The protein below binds the small molecule below.
Small molecule (SMILES): CC[C@H](C)[C@H](NC(=O)[C@H](CC(N)=O)NC(=O)[C@H](CC(=O)O)NC(=O)[C@H](CO)NC(=O)[C@@H](N)CC(N)=O)C(=O)N[C@@H](Cc1ccccc1)C(=O)N[C@H](C(=O)N[C@@H](C)C(=O)N1CCC[C@H]1C(=O)NCC(=O)N[C@@H](CCC(=O)O)C(=O)N[C@@H](CC(=O)O)C(=O)N[C@@H](CC(C)C)C(=O)N[C@@H](CCC(=O)O)C(=O)N[C@H](C(=O)N1CCC[C@H]1C(=O)N[C@H](C=O)CC(C)C)[C@@H](C)CC)C(C)C

Sequence of chain 1.D:
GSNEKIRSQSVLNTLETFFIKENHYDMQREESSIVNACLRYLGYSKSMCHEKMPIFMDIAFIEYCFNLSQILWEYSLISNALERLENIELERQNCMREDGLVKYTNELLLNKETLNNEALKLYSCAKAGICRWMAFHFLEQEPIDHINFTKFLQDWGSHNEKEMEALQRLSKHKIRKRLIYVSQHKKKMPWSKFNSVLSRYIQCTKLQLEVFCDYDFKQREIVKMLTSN

Binding-site contacts:
Ligand atom CG1 contacts residue ALA147 of chain 1.D at 3.7 Å (hydrophobic).
Ligand atom CD2 contacts residue CYS223 of chain 1.D at 3.7 Å (hydrophobic).
Ligand atom O contacts residue ARG219 of chain 1.D at 3.1 Å (salt-bridge).
Ligand atom CA contacts residue GLU137 of chain 1.D at 3.7 Å.
Ligand atom CZ contacts residue CYS223 of chain 1.D at 3.6 Å (hydrophobic).
Ligand atom CA contacts residue GLU137 of chain 1.D at 3.7 Å.
Ligand atom N contacts residue GLU137 of chain 1.D at 3.1 Å (salt-bridge).
Ligand atom CD2 contacts residue CYS144 of chain 1.D at 3.8 Å (hydrophobic).
Ligand atom CZ contacts residue GLN222 of chain 1.D at 3.5 Å.
Ligand atom C contacts residue GLU137 of chain 1.D at 3.8 Å.
Ligand atom O contacts residue ASN130 of chain 1.D at 3.5 Å (h-bond).
Ligand atom CA contacts residue THR133 of chain 1.D at 3.6 Å.
Ligand atom CD1 contacts residue LEU134 of chain 1.D at 3.7 Å (hydrophobic).
Ligand atom C contacts residue GLU137 of chain 1.D at 3.7 Å.
Ligand atom CE2 contacts residue CYS223 of chain 1.D at 3.7 Å (hydrophobic).
Ligand atom N contacts residue LEU128 of chain 1.D at 3.8 Å.
Ligand atom CD1 contacts residue ARG219 of chain 1.D at 3.7 Å.
Ligand atom CD contacts residue ARG219 of chain 1.D at 3.5 Å.
Ligand atom N contacts residue GLU137 of chain 1.D at 3.0 Å (salt-bridge).
Ligand atom C contacts residue GLU182 of chain 1.D at 3.6 Å.
Ligand atom N contacts residue GLU137 of chain 1.D at 2.9 Å (salt-bridge).
Ligand atom C contacts residue THR133 of chain 1.D at 3.6 Å.
Ligand atom CE1 contacts residue GLN222 of chain 1.D at 3.8 Å.
Ligand atom CE1 contacts residue CYS223 of chain 1.D at 3.7 Å (hydrophobic).
Ligand atom CD1 contacts residue MET208 of chain 1.D at 3.8 Å (hydrophobic).
Ligand atom CG2 contacts residue GLU137 of chain 1.D at 3.7 Å.
Ligand atom CB contacts residue ARG151 of chain 1.D at 3.3 Å.
Ligand atom CD2 contacts residue GLU137 of chain 1.D at 3.7 Å.
Ligand atom OD1 contacts residue LEU129 of chain 1.D at 3.8 Å.
Ligand atom OD1 contacts residue ASN130 of chain 1.D at 3.6 Å.
Ligand atom O contacts residue LYS212 of chain 1.D at 3.7 Å.
Ligand atom CA contacts residue GLU137 of chain 1.D at 3.8 Å.
Ligand atom OE1 contacts residue ARG219 of chain 1.D at 2.7 Å (salt-bridge).
Ligand atom O contacts residue THR133 of chain 1.D at 3.0 Å (h-bond).
Ligand atom OE2 contacts residue ARG219 of chain 1.D at 3.5 Å (salt-bridge).
Ligand atom O contacts residue GLU182 of chain 1.D at 3.5 Å.
Ligand atom CB contacts residue GLU137 of chain 1.D at 3.7 Å.
Ligand atom CE2 contacts residue LEU134 of chain 1.D at 3.7 Å (hydrophobic).
Ligand atom O contacts residue THR133 of chain 1.D at 3.3 Å.
Ligand atom CD2 contacts residue LEU134 of chain 1.D at 3.8 Å (hydrophobic).